Binding-site contacts:
Ligand atom C10 contacts residue GLN398 of chain 1.B at 4.0 Å.
Ligand atom C15 contacts residue ALA243 of chain 1.B at 4.0 Å (hydrophobic).
Ligand atom C16 contacts residue VAL87 of chain 1.B at 4.1 Å (hydrophobic).
Ligand atom C6 contacts residue ALA244 of chain 1.B at 4.1 Å (hydrophobic).
Ligand atom C10 contacts residue PHE180 of chain 1.B at 4.2 Å (hydrophobic).
Ligand atom C3 contacts residue PHE92 of chain 1.B at 4.0 Å (hydrophobic).
Ligand atom C1 contacts residue ALA240 of chain 1.B at 3.7 Å (hydrophobic).
Ligand atom C10 contacts residue MET84 of chain 1.B at 4.2 Å (hydrophobic).
Ligand atom C11 contacts residue PHE180 of chain 1.B at 4.2 Å (hydrophobic).
Ligand atom C7 contacts residue THR248 of chain 1.B at 3.7 Å.
Ligand atom C11 contacts residue MET84 of chain 1.B at 3.8 Å (hydrophobic).
Ligand atom C14 contacts residue GLY83 of chain 1.B at 4.4 Å.
Ligand atom C17 contacts residue VAL87 of chain 1.B at 3.8 Å (hydrophobic).
Ligand atom C15 contacts residue PHE179 of chain 1.B at 4.1 Å (hydrophobic).
Ligand atom C16 contacts residue GLY83 of chain 1.B at 3.7 Å.
Ligand atom C14 contacts residue PHE92 of chain 1.B at 3.9 Å (hydrophobic).
Ligand atom C18 contacts residue ALA240 of chain 1.B at 4.3 Å (hydrophobic).
Ligand atom C5 contacts residue ALA244 of chain 1.B at 3.9 Å (hydrophobic).
Ligand atom C7 contacts residue VAL291 of chain 1.B at 4.5 Å (hydrophobic).
Ligand atom O contacts residue VAL87 of chain 1.B at 4.1 Å.
Ligand atom C1 contacts residue PHE92 of chain 1.B at 3.6 Å (hydrophobic).
Ligand atom C9 contacts residue LEU294 of chain 1.B at 3.8 Å (hydrophobic).
Ligand atom C6 contacts residue HEM1 of chain 1.F at 3.5 Å.
Ligand atom C2 contacts residue PHE92 of chain 1.B at 3.8 Å (hydrophobic).
Ligand atom C2 contacts residue ALA244 of chain 1.B at 4.4 Å (hydrophobic).
Ligand atom C7 contacts residue GLN398 of chain 1.B at 4.0 Å.
Ligand atom C9 contacts residue MET84 of chain 1.B at 4.2 Å (hydrophobic).
Ligand atom C2 contacts residue ALA240 of chain 1.B at 4.1 Å (hydrophobic).
Ligand atom O contacts residue GLN239 of chain 1.B at 4.0 Å.
Ligand atom C9 contacts residue GLN398 of chain 1.B at 3.9 Å.
Ligand atom C7 contacts residue ALA244 of chain 1.B at 4.5 Å (hydrophobic).
Ligand atom C16 contacts residue PHE179 of chain 1.B at 3.9 Å (hydrophobic).
Ligand atom C14 contacts residue MET84 of chain 1.B at 3.7 Å (hydrophobic).
Ligand atom C contacts residue ALA240 of chain 1.B at 3.9 Å (hydrophobic).
Ligand atom C6 contacts residue THR248 of chain 1.B at 4.1 Å.
Ligand atom C8 contacts residue GLN398 of chain 1.B at 4.3 Å.
Ligand atom C12 contacts residue ALA243 of chain 1.B at 4.3 Å (hydrophobic).
Ligand atom C5 contacts residue HEM1 of chain 1.F at 4.0 Å.
Ligand atom C4 contacts residue ALA244 of chain 1.B at 3.8 Å (hydrophobic).
Ligand atom C18 contacts residue VAL87 of chain 1.B at 4.0 Å (hydrophobic).

The small molecule below binds the protein below.
Small molecule (SMILES): C[C@@]12CCC[C@H]1[C@@H]1CC[C@H]3CC(=O)CC[C@]3(C)[C@H]1CC2

Sequence of chain 1.B:
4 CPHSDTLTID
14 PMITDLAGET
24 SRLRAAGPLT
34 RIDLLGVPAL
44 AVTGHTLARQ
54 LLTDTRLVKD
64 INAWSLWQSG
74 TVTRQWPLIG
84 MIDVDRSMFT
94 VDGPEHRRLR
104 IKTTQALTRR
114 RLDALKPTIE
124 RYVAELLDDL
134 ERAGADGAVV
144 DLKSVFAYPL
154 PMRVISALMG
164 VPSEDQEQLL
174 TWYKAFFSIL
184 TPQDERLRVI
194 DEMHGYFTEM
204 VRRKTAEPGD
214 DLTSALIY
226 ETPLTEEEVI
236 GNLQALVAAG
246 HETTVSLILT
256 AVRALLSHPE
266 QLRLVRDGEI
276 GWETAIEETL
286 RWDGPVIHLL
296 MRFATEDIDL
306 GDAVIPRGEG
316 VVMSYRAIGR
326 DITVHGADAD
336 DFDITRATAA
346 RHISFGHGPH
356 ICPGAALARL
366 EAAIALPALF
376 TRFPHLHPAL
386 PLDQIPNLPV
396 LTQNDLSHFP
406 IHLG